Binding-site contacts:
Ligand atom N contacts residue GLU33 of chain 1.D at 3.0 Å (salt-bridge).
Ligand atom CB contacts residue GLY96 of chain 1.E at 3.6 Å.
Ligand atom CG2 contacts residue TYR37 of chain 1.E at 3.6 Å (hydrophobic).
Ligand atom CG2 contacts residue TYR31 of chain 1.E at 3.6 Å (hydrophobic).
Ligand atom C contacts residue GLU33 of chain 1.D at 3.5 Å.
Ligand atom N contacts residue GLU33 of chain 1.D at 2.7 Å (salt-bridge).
Ligand atom CD1 contacts residue ALA57 of chain 1.D at 3.4 Å (hydrophobic).
Ligand atom CA contacts residue LEU99 of chain 1.D at 3.7 Å (hydrophobic).
Ligand atom CA contacts residue GLY96 of chain 1.E at 3.4 Å.
Ligand atom C contacts residue TYR101 of chain 1.D at 3.7 Å (hydrophobic).
Ligand atom O contacts residue TYR101 of chain 1.D at 3.6 Å.
Ligand atom CG1 contacts residue PHE102 of chain 1.D at 3.8 Å (hydrophobic).
Ligand atom CD1 contacts residue SER58 of chain 1.D at 3.6 Å.
Ligand atom CD1 contacts residue ALA59 of chain 1.D at 3.6 Å (hydrophobic).
Ligand atom CB contacts residue GLY96 of chain 1.E at 3.8 Å.
Ligand atom N contacts residue GLY103 of chain 1.D at 3.0 Å (h-bond).
Ligand atom CA contacts residue GLU39 of chain 1.E at 3.6 Å.
Ligand atom CA contacts residue GLU33 of chain 1.D at 3.4 Å.
Ligand atom O contacts residue TYR101 of chain 1.D at 3.3 Å (h-bond).
Ligand atom N contacts residue GLY96 of chain 1.E at 2.9 Å (h-bond).
Ligand atom CD1 contacts residue ALA50 of chain 1.D at 3.7 Å (hydrophobic).
Ligand atom CA contacts residue TYR101 of chain 1.E at 3.6 Å (hydrophobic).
Ligand atom CB contacts residue TYR101 of chain 1.E at 3.6 Å (hydrophobic).
Ligand atom O contacts residue PHE102 of chain 1.D at 2.9 Å (h-bond).
Ligand atom O contacts residue GLY103 of chain 1.D at 3.3 Å (h-bond).
Ligand atom CG2 contacts residue GLY96 of chain 1.E at 3.6 Å.
Ligand atom N contacts residue GLU39 of chain 1.E at 2.6 Å (salt-bridge).
Ligand atom CA contacts residue ASP52 of chain 1.D at 3.6 Å.
Ligand atom O contacts residue LEU99 of chain 1.D at 3.7 Å.
Ligand atom CA contacts residue GLU33 of chain 1.D at 3.8 Å.
Ligand atom C contacts residue TYR101 of chain 1.E at 3.6 Å (hydrophobic).
Ligand atom N contacts residue TYR101 of chain 1.D at 3.8 Å.
Ligand atom C contacts residue GLY96 of chain 1.E at 3.6 Å.
Ligand atom CG1 contacts residue GLU33 of chain 1.D at 3.6 Å.
Ligand atom N contacts residue TYR101 of chain 1.E at 3.8 Å.
Ligand atom C contacts residue GLU33 of chain 1.D at 3.6 Å.
Ligand atom CG1 contacts residue TYR31 of chain 1.E at 3.1 Å (hydrophobic).
Ligand atom CB contacts residue PHE102 of chain 1.D at 3.6 Å (hydrophobic).
Ligand atom N contacts residue TYR101 of chain 1.E at 3.0 Å (h-bond).
Ligand atom O contacts residue PHE102 of chain 1.D at 3.6 Å.

Sequence of chain 1.D:
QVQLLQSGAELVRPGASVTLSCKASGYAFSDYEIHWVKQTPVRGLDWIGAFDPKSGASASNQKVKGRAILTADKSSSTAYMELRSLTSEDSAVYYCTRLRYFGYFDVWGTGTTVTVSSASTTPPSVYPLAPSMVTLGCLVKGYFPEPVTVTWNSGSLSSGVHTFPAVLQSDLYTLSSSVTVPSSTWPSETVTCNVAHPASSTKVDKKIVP

The small molecule below binds the protein below.
Small molecule (SMILES): CC[C@H](C)[C@H](NC(=O)CNC(=O)[C@@H](NC(=O)[C@H](C)N)C(C)C)C(=O)NCC(=O)N[C@@H](C)C(=O)N[C@H](C(=O)N[C@H](C=O)Cc1ccccc1)C(C)C

Sequence of chain 1.E:
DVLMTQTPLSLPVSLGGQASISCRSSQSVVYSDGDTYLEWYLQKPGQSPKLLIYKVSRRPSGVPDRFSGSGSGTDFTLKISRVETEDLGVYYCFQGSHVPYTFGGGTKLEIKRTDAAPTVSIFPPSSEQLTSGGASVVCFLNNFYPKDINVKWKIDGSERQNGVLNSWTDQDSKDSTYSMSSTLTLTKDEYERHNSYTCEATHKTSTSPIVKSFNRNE